Binding-site contacts:
Ligand atom C29 contacts residue TYR264 of chain 1.A at 3.3 Å (hydrophobic).
Ligand atom C27 contacts residue GLY268 of chain 1.A at 3.6 Å.
Ligand atom C34 contacts residue PRO266 of chain 1.A at 3.6 Å (hydrophobic).
Ligand atom C2 contacts residue ALA315 of chain 1.A at 3.6 Å (hydrophobic).
Ligand atom C32 contacts residue ARG273 of chain 1.A at 3.3 Å.
Ligand atom O30 contacts residue TYR264 of chain 1.A at 2.5 Å (h-bond).
Ligand atom C18 contacts residue MET192 of chain 1.A at 3.2 Å (hydrophobic).
Ligand atom C27 contacts residue TYR264 of chain 1.A at 3.2 Å (hydrophobic).
Ligand atom N25 contacts residue MET265 of chain 1.A at 2.6 Å (h-bond).
Ligand atom N3 contacts residue ASN316 of chain 1.A at 3.1 Å (h-bond).
Ligand atom C20 contacts residue ALA211 of chain 1.A at 3.6 Å (hydrophobic).
Ligand atom N25 contacts residue GLY268 of chain 1.A at 3.5 Å.
Ligand atom C33 contacts residue ARG273 of chain 1.A at 3.4 Å.
Ligand atom C29 contacts residue PRO266 of chain 1.A at 3.3 Å (hydrophobic).
Ligand atom N17 contacts residue MET192 of chain 1.A at 3.2 Å.
Ligand atom C26 contacts residue GLY268 of chain 1.A at 3.4 Å.
Ligand atom C24 contacts residue ALA211 of chain 1.A at 3.3 Å (hydrophobic).
Ligand atom C23 contacts residue ALA211 of chain 1.A at 3.6 Å (hydrophobic).
Ligand atom C21 contacts residue LEU318 of chain 1.A at 3.3 Å (hydrophobic).
Ligand atom C24 contacts residue VAL263 of chain 1.A at 3.5 Å (hydrophobic).
Ligand atom C28 contacts residue TYR264 of chain 1.A at 3.2 Å (hydrophobic).
Ligand atom C23 contacts residue TYR262 of chain 1.A at 3.5 Å (hydrophobic).
Ligand atom S22 contacts residue LEU318 of chain 1.A at 3.4 Å.
Ligand atom C18 contacts residue MET265 of chain 1.A at 3.6 Å (hydrophobic).
Ligand atom N31 contacts residue PRO266 of chain 1.A at 3.1 Å (h-bond).
Ligand atom C33 contacts residue THR280 of chain 1.A at 3.5 Å.
Ligand atom C27 contacts residue MET265 of chain 1.A at 3.2 Å (hydrophobic).
Ligand atom C35 contacts residue PRO266 of chain 1.A at 3.3 Å (hydrophobic).
Ligand atom C4 contacts residue ALA315 of chain 1.A at 3.6 Å (hydrophobic).
Ligand atom C12 contacts residue VAL200 of chain 1.A at 3.5 Å (hydrophobic).
Ligand atom C32 contacts residue PRO266 of chain 1.A at 3.5 Å (hydrophobic).
Ligand atom C26 contacts residue MET265 of chain 1.A at 3.4 Å (hydrophobic).
Ligand atom N25 contacts residue MET192 of chain 1.A at 3.6 Å.
Ligand atom N19 contacts residue MET265 of chain 1.A at 3.1 Å (h-bond).
Ligand atom N19 contacts residue MET192 of chain 1.A at 3.6 Å.
Ligand atom N3 contacts residue SER328 of chain 1.A at 3.5 Å (h-bond).
Ligand atom C20 contacts residue LEU318 of chain 1.A at 3.6 Å (hydrophobic).
Ligand atom O1 contacts residue ASP329 of chain 1.A at 3.5 Å (salt-bridge).
Ligand atom N3 contacts residue ASP329 of chain 1.A at 3.2 Å (salt-bridge).
Ligand atom N3 contacts residue ALA315 of chain 1.A at 2.7 Å (h-bond).

This protein binds this small molecule.
Small molecule (SMILES): NC(=O)[C@@H]1[C@H](Nc2nc(Nc3cccc(C(=O)N4CCCC4)c3)nc3ccsc23)[C@H]2C=C[C@@H]1C2

Sequence of chain 1.A:
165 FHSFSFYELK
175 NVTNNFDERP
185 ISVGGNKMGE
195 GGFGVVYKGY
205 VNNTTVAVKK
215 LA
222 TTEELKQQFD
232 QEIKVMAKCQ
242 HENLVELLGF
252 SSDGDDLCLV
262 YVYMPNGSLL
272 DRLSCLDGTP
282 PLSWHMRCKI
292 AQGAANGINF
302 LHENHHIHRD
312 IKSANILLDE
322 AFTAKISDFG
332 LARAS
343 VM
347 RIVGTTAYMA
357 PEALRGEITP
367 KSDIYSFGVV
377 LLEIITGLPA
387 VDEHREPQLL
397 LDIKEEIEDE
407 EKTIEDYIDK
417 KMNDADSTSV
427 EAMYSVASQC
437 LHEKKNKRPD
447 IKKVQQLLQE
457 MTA